Sequence of chain 1.A:
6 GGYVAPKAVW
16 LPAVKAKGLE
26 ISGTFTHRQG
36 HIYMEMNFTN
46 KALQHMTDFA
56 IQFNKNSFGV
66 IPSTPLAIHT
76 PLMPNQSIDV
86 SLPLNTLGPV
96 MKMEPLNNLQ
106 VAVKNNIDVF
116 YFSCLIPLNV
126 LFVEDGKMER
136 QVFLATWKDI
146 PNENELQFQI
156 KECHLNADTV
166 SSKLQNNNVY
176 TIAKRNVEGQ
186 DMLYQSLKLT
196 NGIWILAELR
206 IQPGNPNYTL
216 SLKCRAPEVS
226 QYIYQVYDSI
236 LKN

Binding-site contacts:
Ligand atom CE2 contacts residue PHE58 of chain 1.A at 3.7 Å (hydrophobic).
Ligand atom CG1 contacts residue TYR116 of chain 1.A at 2.9 Å (hydrophobic).
Ligand atom CZ contacts residue ASN59 of chain 1.A at 4.0 Å.
Ligand atom C contacts residue GLN57 of chain 1.A at 4.5 Å.
Ligand atom C contacts residue GLN57 of chain 1.A at 3.9 Å.
Ligand atom CG contacts residue ASN59 of chain 1.A at 3.4 Å.
Ligand atom CG1 contacts residue GLN57 of chain 1.A at 3.8 Å.
Ligand atom CA contacts residue GLN57 of chain 1.A at 3.4 Å.
Ligand atom N contacts residue GLN57 of chain 1.A at 3.2 Å (h-bond).
Ligand atom CE2 contacts residue ALA107 of chain 1.A at 4.0 Å (hydrophobic).
Ligand atom CZ contacts residue GLN105 of chain 1.A at 4.2 Å.
Ligand atom CG2 contacts residue GLN57 of chain 1.A at 2.8 Å.
Ligand atom CZ contacts residue TYR116 of chain 1.A at 4.3 Å (hydrophobic).
Ligand atom CZ contacts residue VAL106 of chain 1.A at 3.9 Å (hydrophobic).
Ligand atom O contacts residue TYR116 of chain 1.A at 3.9 Å.
Ligand atom CE1 contacts residue TYR116 of chain 1.A at 3.9 Å (hydrophobic).
Ligand atom CG1 contacts residue ALA107 of chain 1.A at 3.6 Å (hydrophobic).
Ligand atom CZ contacts residue ALA107 of chain 1.A at 3.4 Å (hydrophobic).
Ligand atom CZ contacts residue GLN57 of chain 1.A at 4.3 Å.
Ligand atom CB contacts residue TYR116 of chain 1.A at 4.3 Å (hydrophobic).
Ligand atom CE2 contacts residue GLN57 of chain 1.A at 4.0 Å.
Ligand atom CD1 contacts residue ASN59 of chain 1.A at 3.6 Å.
Ligand atom CE2 contacts residue ASN59 of chain 1.A at 3.5 Å.
Ligand atom CG2 contacts residue GLN57 of chain 1.A at 3.9 Å.
Ligand atom CD1 contacts residue TYR116 of chain 1.A at 4.5 Å (hydrophobic).
Ligand atom CB contacts residue ASN59 of chain 1.A at 3.3 Å.
Ligand atom CD2 contacts residue ASN59 of chain 1.A at 3.6 Å.
Ligand atom CE1 contacts residue ALA107 of chain 1.A at 4.4 Å (hydrophobic).
Ligand atom N contacts residue GLN57 of chain 1.A at 3.9 Å.
Ligand atom CB contacts residue GLN57 of chain 1.A at 2.7 Å.
Ligand atom CB contacts residue GLN57 of chain 1.A at 4.2 Å.
Ligand atom CE1 contacts residue ASN59 of chain 1.A at 3.9 Å.
Ligand atom CA contacts residue GLN57 of chain 1.A at 3.5 Å.
Ligand atom CB contacts residue ALA107 of chain 1.A at 4.5 Å (hydrophobic).
Ligand atom CD2 contacts residue PHE58 of chain 1.A at 4.1 Å (hydrophobic).
Ligand atom CZ contacts residue PHE58 of chain 1.A at 4.5 Å (hydrophobic).

The protein below binds the small molecule below.
Small molecule (SMILES): CC[C@H](C)[C@H](N)C(=O)N[C@H](C(=O)N[C@H](C=O)Cc1ccccc1)C(C)C